Sequence of chain 4.PA:
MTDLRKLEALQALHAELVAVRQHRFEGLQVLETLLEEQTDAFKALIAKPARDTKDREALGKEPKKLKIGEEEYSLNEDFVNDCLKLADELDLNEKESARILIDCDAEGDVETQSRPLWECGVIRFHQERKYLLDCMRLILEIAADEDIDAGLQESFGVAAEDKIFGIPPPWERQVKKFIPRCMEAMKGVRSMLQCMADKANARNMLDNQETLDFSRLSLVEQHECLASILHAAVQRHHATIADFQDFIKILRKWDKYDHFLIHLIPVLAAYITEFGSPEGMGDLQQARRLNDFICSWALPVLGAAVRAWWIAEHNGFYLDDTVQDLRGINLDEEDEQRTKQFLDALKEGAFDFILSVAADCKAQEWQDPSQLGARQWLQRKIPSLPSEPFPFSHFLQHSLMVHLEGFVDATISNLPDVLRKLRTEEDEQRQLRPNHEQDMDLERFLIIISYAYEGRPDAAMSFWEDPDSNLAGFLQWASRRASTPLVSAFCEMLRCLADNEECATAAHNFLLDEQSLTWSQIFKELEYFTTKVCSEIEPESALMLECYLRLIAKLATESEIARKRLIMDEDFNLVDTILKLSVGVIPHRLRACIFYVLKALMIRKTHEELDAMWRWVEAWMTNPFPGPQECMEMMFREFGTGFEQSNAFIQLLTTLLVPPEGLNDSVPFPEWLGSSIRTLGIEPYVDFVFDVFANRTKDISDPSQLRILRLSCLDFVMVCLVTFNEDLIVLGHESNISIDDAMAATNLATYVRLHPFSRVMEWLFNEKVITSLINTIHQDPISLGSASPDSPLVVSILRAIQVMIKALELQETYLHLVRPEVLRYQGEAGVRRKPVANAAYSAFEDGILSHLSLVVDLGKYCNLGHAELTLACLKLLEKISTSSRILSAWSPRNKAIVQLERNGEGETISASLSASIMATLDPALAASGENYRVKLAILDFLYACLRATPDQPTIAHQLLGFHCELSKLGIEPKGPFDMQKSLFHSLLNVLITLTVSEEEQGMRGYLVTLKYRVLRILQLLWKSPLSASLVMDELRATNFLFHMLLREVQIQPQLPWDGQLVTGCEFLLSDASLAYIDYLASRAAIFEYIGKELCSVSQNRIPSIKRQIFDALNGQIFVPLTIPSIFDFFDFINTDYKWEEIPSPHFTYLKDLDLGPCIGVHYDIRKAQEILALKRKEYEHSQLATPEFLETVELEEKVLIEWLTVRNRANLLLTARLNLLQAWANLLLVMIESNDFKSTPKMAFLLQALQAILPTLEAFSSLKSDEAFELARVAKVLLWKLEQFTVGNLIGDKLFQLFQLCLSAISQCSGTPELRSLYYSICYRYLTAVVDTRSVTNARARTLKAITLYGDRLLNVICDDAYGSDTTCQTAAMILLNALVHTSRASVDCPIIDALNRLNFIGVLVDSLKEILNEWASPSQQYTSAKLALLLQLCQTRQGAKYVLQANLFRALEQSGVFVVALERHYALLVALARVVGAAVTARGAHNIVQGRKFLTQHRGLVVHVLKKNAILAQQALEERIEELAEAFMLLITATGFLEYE

This protein binds this small molecule.
Small molecule (SMILES): N[C@@H](Cc1ccccc1)C(=O)NCC=O

Binding-site contacts:
Ligand atom CB contacts residue PHE496 of chain 4.PA at 3.9 Å (hydrophobic).
Ligand atom CE1 contacts residue PRO438 of chain 4.PA at 3.8 Å (hydrophobic).
Ligand atom CG contacts residue PHE496 of chain 4.PA at 4.0 Å (hydrophobic).
Ligand atom CG contacts residue ASN492 of chain 4.PA at 4.3 Å.
Ligand atom CE2 contacts residue ARG442 of chain 4.PA at 3.6 Å.
Ligand atom C contacts residue ARG442 of chain 4.PA at 4.4 Å.
Ligand atom CA contacts residue ARG442 of chain 4.PA at 3.6 Å.
Ligand atom CB contacts residue ASN492 of chain 4.PA at 3.8 Å.
Ligand atom N contacts residue SER491 of chain 4.PA at 4.1 Å.
Ligand atom N contacts residue ARG442 of chain 4.PA at 4.2 Å.
Ligand atom N contacts residue ASN492 of chain 4.PA at 3.3 Å (h-bond).
Ligand atom O contacts residue PRO438 of chain 4.PA at 4.0 Å.
Ligand atom CD1 contacts residue ASN492 of chain 4.PA at 3.9 Å.
Ligand atom CD1 contacts residue ILE434 of chain 4.PA at 4.1 Å (hydrophobic).
Ligand atom C contacts residue ASN492 of chain 4.PA at 4.0 Å.
Ligand atom CE1 contacts residue ILE434 of chain 4.PA at 3.9 Å (hydrophobic).
Ligand atom CA contacts residue ASN492 of chain 4.PA at 3.3 Å.
Ligand atom CG contacts residue GLY495 of chain 4.PA at 4.4 Å.
Ligand atom O contacts residue ASN492 of chain 4.PA at 4.2 Å.
Ligand atom CD2 contacts residue PRO438 of chain 4.PA at 4.4 Å (hydrophobic).
Ligand atom CZ contacts residue PRO438 of chain 4.PA at 3.4 Å (hydrophobic).
Ligand atom O contacts residue ARG442 of chain 4.PA at 4.3 Å.
Ligand atom CE1 contacts residue PHE496 of chain 4.PA at 3.6 Å (hydrophobic).
Ligand atom CB contacts residue GLY495 of chain 4.PA at 3.9 Å.
Ligand atom CD2 contacts residue ARG442 of chain 4.PA at 3.5 Å.
Ligand atom CD1 contacts residue PHE496 of chain 4.PA at 3.7 Å (hydrophobic).
Ligand atom CZ contacts residue PHE496 of chain 4.PA at 3.9 Å (hydrophobic).
Ligand atom CD1 contacts residue PRO438 of chain 4.PA at 4.4 Å (hydrophobic).
Ligand atom CE2 contacts residue PRO438 of chain 4.PA at 3.7 Å (hydrophobic).